Sequence of chain 1.A:
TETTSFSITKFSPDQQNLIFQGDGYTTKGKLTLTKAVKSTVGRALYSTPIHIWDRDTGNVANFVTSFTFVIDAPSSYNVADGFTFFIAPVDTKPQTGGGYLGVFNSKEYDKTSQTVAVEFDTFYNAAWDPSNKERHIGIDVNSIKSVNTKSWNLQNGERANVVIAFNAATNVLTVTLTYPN

Sequence of chain 1.C:
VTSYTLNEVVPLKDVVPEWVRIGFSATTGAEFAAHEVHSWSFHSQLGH

Binding-site contacts:
Ligand atom C5 contacts residue ASP81 of chain 1.A at 4.1 Å.
Ligand atom C6 contacts residue ALA30 of chain 1.C at 4.1 Å (hydrophobic).
Ligand atom O5 contacts residue ALA30 of chain 1.C at 3.6 Å.
Ligand atom C6 contacts residue ASP81 of chain 1.A at 3.5 Å.
Ligand atom C6 contacts residue PHE123 of chain 1.A at 3.8 Å (hydrophobic).
Ligand atom O3 contacts residue GLY98 of chain 1.A at 3.5 Å.
Ligand atom C5 contacts residue ALA30 of chain 1.C at 4.0 Å (hydrophobic).
Ligand atom C5 contacts residue PHE123 of chain 1.A at 3.8 Å (hydrophobic).
Ligand atom O4 contacts residue ASP81 of chain 1.A at 2.6 Å (salt-bridge).
Ligand atom C6 contacts residue GLU31 of chain 1.C at 3.9 Å.
Ligand atom C6 contacts residue PHE123 of chain 1.A at 3.5 Å (hydrophobic).
Ligand atom C4 contacts residue GLY98 of chain 1.A at 4.2 Å.
Ligand atom O6 contacts residue ALA80 of chain 1.A at 3.3 Å.
Ligand atom O6 contacts residue ALA30 of chain 1.C at 3.1 Å (h-bond).
Ligand atom O6 contacts residue GLU31 of chain 1.C at 3.4 Å (salt-bridge).
Ligand atom C5 contacts residue ALA30 of chain 1.C at 4.3 Å (hydrophobic).
Ligand atom C3 contacts residue GLY99 of chain 1.A at 3.8 Å.
Ligand atom O3 contacts residue ASN125 of chain 1.A at 4.2 Å.
Ligand atom C6 contacts residue ALA30 of chain 1.C at 4.0 Å (hydrophobic).
Ligand atom O6 contacts residue ALA30 of chain 1.C at 3.5 Å.
Ligand atom O5 contacts residue GLY29 of chain 1.C at 4.0 Å.
Ligand atom O4 contacts residue GLY99 of chain 1.A at 3.1 Å (h-bond).
Ligand atom C6 contacts residue GLU31 of chain 1.C at 3.9 Å.
Ligand atom O6 contacts residue GLU31 of chain 1.C at 3.0 Å (salt-bridge).
Ligand atom O5 contacts residue ALA30 of chain 1.C at 3.0 Å (h-bond).
Ligand atom O3 contacts residue GLY99 of chain 1.A at 2.8 Å (h-bond).
Ligand atom O4 contacts residue ASN125 of chain 1.A at 2.9 Å (h-bond).
Ligand atom O4 contacts residue PHE123 of chain 1.A at 3.8 Å.
Ligand atom C6 contacts residue ALA80 of chain 1.A at 3.5 Å (hydrophobic).
Ligand atom C4 contacts residue ASN125 of chain 1.A at 4.0 Å.
Ligand atom O6 contacts residue ASP81 of chain 1.A at 2.9 Å (salt-bridge).
Ligand atom O5 contacts residue GLU31 of chain 1.C at 4.3 Å.
Ligand atom O4 contacts residue GLY98 of chain 1.A at 3.9 Å.
Ligand atom C1 contacts residue ALA30 of chain 1.C at 3.8 Å (hydrophobic).
Ligand atom C4 contacts residue GLY99 of chain 1.A at 3.7 Å.
Ligand atom O6 contacts residue GLY29 of chain 1.C at 3.3 Å.
Ligand atom O4 contacts residue PHE123 of chain 1.A at 4.2 Å.
Ligand atom C4 contacts residue PHE123 of chain 1.A at 4.1 Å (hydrophobic).
Ligand atom C3 contacts residue ASN125 of chain 1.A at 4.1 Å.
Ligand atom C4 contacts residue ASP81 of chain 1.A at 3.5 Å.

A small-molecule ligand and the protein it binds are described below.
Small molecule (SMILES): OC[C@H]1O[C@@](CO)(O[C@H]2O[C@H](CO)[C@@H](O)[C@H](O)[C@H]2O)[C@@H](O)[C@@H]1O